Binding-site contacts:
Ligand atom C3 contacts residue THR1074 of chain 1.D at 4.1 Å.
Ligand atom O5 contacts residue HIS1075 of chain 1.D at 4.0 Å.
Ligand atom O5 contacts residue PHE1077 of chain 1.D at 3.6 Å.
Ligand atom O4 contacts residue HIS1075 of chain 1.D at 3.7 Å.
Ligand atom O6 contacts residue PHE1077 of chain 1.D at 4.3 Å.
Ligand atom N2 contacts residue ASN1072 of chain 1.D at 3.0 Å (h-bond).
Ligand atom C3 contacts residue ASN1072 of chain 1.D at 3.8 Å.
Ligand atom C6 contacts residue PHE1077 of chain 1.D at 3.8 Å (hydrophobic).
Ligand atom C1 contacts residue ASN1072 of chain 1.D at 1.4 Å.
Ligand atom C7 contacts residue HIS1075 of chain 1.D at 4.0 Å.
Ligand atom C4 contacts residue ASN1072 of chain 1.D at 4.2 Å.
Ligand atom O5 contacts residue ASN1072 of chain 1.D at 2.3 Å (h-bond).
Ligand atom C7 contacts residue THR1074 of chain 1.D at 3.7 Å.
Ligand atom C3 contacts residue HIS1075 of chain 1.D at 3.5 Å.
Ligand atom C2 contacts residue HIS1075 of chain 1.D at 4.0 Å.
Ligand atom C5 contacts residue PHE1077 of chain 1.D at 4.0 Å (hydrophobic).
Ligand atom C5 contacts residue ASN1072 of chain 1.D at 3.7 Å.
Ligand atom C8 contacts residue HIS1075 of chain 1.D at 4.4 Å.
Ligand atom N2 contacts residue THR1074 of chain 1.D at 3.0 Å (h-bond).
Ligand atom C2 contacts residue ASN1072 of chain 1.D at 2.5 Å.
Ligand atom C1 contacts residue HIS1075 of chain 1.D at 3.6 Å.
Ligand atom C1 contacts residue THR1074 of chain 1.D at 3.9 Å.
Ligand atom C5 contacts residue HIS1075 of chain 1.D at 3.6 Å.
Ligand atom C8 contacts residue THR1074 of chain 1.D at 3.6 Å.
Ligand atom C7 contacts residue ASN1072 of chain 1.D at 3.3 Å.
Ligand atom O7 contacts residue ASN1072 of chain 1.D at 3.1 Å (h-bond).
Ligand atom N2 contacts residue HIS1075 of chain 1.D at 4.1 Å.
Ligand atom O7 contacts residue HIS1075 of chain 1.D at 3.3 Å (h-bond).
Ligand atom C4 contacts residue HIS1075 of chain 1.D at 3.9 Å.
Ligand atom C8 contacts residue ASN1072 of chain 1.D at 4.5 Å.
Ligand atom C1 contacts residue PHE1077 of chain 1.D at 4.4 Å (hydrophobic).
Ligand atom C2 contacts residue THR1074 of chain 1.D at 3.8 Å.

Sequence of chain 1.D:
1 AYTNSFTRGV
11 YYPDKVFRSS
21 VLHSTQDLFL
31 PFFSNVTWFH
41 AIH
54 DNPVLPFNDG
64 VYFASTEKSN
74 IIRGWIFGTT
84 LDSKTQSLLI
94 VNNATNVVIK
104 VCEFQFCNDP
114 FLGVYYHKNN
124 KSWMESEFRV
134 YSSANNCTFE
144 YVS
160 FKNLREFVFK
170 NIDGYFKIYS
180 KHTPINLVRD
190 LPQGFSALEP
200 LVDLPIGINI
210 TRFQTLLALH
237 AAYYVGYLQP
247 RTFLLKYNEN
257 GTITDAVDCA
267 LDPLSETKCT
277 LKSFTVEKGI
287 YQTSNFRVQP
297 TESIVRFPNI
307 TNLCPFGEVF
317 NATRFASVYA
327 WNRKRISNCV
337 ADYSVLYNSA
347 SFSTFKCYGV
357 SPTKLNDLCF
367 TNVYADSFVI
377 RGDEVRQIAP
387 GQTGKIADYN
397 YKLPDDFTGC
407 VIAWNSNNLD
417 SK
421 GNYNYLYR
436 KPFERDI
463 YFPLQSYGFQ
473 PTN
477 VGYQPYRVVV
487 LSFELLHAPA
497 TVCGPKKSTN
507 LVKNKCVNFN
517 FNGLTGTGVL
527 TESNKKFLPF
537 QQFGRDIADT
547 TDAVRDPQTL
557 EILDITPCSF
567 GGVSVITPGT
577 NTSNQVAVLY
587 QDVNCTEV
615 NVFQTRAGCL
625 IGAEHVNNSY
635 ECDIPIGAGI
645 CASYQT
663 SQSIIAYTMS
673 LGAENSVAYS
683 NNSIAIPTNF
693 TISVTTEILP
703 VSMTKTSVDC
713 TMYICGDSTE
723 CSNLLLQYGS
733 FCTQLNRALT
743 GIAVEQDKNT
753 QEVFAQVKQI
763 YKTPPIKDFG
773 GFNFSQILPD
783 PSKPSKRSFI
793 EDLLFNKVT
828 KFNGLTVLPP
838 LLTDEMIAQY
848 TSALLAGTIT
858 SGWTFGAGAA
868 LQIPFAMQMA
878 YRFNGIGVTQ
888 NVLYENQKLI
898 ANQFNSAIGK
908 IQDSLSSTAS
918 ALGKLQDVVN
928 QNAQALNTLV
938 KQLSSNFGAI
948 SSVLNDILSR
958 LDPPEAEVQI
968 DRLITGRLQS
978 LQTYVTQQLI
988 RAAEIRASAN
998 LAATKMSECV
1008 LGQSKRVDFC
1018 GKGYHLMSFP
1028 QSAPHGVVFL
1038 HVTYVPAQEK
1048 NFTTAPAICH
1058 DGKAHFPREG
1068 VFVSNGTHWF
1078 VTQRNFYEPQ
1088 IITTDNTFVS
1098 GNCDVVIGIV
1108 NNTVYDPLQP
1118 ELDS

This protein binds this small molecule.
Small molecule (SMILES): CC(=O)N[C@H]1[C@H](O[C@H]2[C@H](O)[C@@H](NC(C)=O)CO[C@@H]2CO)O[C@H](CO)[C@@H](O)[C@@H]1O